Binding-site contacts:
Ligand atom O5 contacts residue ASN12 of chain 11.A at 2.5 Å (h-bond).
Ligand atom C7 contacts residue ASN12 of chain 11.A at 4.3 Å.
Ligand atom C2 contacts residue ASN12 of chain 11.A at 3.5 Å.
Ligand atom O7 contacts residue ASN12 of chain 11.A at 4.2 Å.
Ligand atom C5 contacts residue ASN12 of chain 11.A at 3.9 Å.
Ligand atom C1 contacts residue ASN12 of chain 11.A at 2.1 Å.
Ligand atom N2 contacts residue ASN12 of chain 11.A at 4.0 Å.

Sequence of chain 11.A:
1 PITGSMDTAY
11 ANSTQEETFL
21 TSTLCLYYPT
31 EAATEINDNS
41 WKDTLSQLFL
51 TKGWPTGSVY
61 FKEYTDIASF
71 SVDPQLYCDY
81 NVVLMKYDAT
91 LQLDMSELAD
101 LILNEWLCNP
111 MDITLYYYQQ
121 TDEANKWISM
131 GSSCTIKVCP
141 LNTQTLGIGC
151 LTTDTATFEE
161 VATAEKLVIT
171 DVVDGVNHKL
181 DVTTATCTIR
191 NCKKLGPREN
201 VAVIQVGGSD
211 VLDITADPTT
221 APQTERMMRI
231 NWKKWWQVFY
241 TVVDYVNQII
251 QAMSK

A small-molecule ligand and the protein it binds are described below.
Small molecule (SMILES): CC(=O)N[C@H]1[C@H](O[C@H]2[C@H](O)[C@@H](NC(C)=O)CO[C@@H]2CO)O[C@H](CO)[C@@H](O)[C@@H]1O